Binding-site contacts:
Ligand atom C contacts residue LEU41 of chain 1.C at 3.8 Å (hydrophobic).
Ligand atom N contacts residue LEU41 of chain 1.C at 3.0 Å (h-bond).
Ligand atom CE1 contacts residue GLN36 of chain 1.C at 3.6 Å.
Ligand atom CZ contacts residue GLN36 of chain 1.C at 4.0 Å.
Ligand atom CA contacts residue LEU41 of chain 1.C at 4.0 Å (hydrophobic).
Ligand atom CZ contacts residue VAL101 of chain 1.C at 3.5 Å (hydrophobic).
Ligand atom CA contacts residue ASP103 of chain 1.C at 3.7 Å.
Ligand atom CB contacts residue LEU41 of chain 1.C at 3.7 Å (hydrophobic).
Ligand atom C contacts residue GLN36 of chain 1.C at 4.0 Å.
Ligand atom N contacts residue ASP103 of chain 1.C at 3.6 Å.
Ligand atom CD2 contacts residue GLN40 of chain 1.C at 3.3 Å.
Ligand atom CA contacts residue LEU41 of chain 1.C at 3.6 Å (hydrophobic).
Ligand atom N contacts residue GLN36 of chain 1.C at 3.9 Å.
Ligand atom O contacts residue GLN36 of chain 1.C at 3.9 Å.
Ligand atom C contacts residue GLN36 of chain 1.C at 3.8 Å.
Ligand atom CD1 contacts residue GLN36 of chain 1.C at 3.9 Å.
Ligand atom O contacts residue LEU41 of chain 1.C at 3.9 Å.
Ligand atom CE2 contacts residue VAL67 of chain 1.C at 4.0 Å (hydrophobic).
Ligand atom CA contacts residue GLN40 of chain 1.C at 3.5 Å.
Ligand atom O contacts residue LEU41 of chain 1.C at 2.9 Å (h-bond).
Ligand atom CB contacts residue LEU41 of chain 1.C at 3.7 Å (hydrophobic).
Ligand atom CD2 contacts residue GLN36 of chain 1.C at 4.0 Å.
Ligand atom C contacts residue ASP103 of chain 1.C at 3.7 Å.
Ligand atom CE2 contacts residue ALA110 of chain 1.C at 3.9 Å (hydrophobic).
Ligand atom O contacts residue GLN40 of chain 1.C at 3.2 Å.
Ligand atom CE1 contacts residue VAL101 of chain 1.C at 3.9 Å (hydrophobic).
Ligand atom CD1 contacts residue ILE69 of chain 1.C at 3.7 Å (hydrophobic).
Ligand atom O contacts residue GLN36 of chain 1.C at 2.9 Å (h-bond).
Ligand atom CD2 contacts residue PHE54 of chain 1.C at 3.9 Å (hydrophobic).
Ligand atom CG2 contacts residue LEU41 of chain 1.C at 3.9 Å (hydrophobic).
Ligand atom CE1 contacts residue TYR39 of chain 1.C at 3.8 Å (hydrophobic).
Ligand atom CA contacts residue GLN36 of chain 1.C at 3.6 Å.
Ligand atom CE2 contacts residue GLN36 of chain 1.C at 3.8 Å.
Ligand atom CE1 contacts residue ILE69 of chain 1.C at 3.8 Å (hydrophobic).
Ligand atom CD1 contacts residue TYR39 of chain 1.C at 3.4 Å (hydrophobic).
Ligand atom O contacts residue ASP103 of chain 1.C at 3.6 Å.
Ligand atom CD1 contacts residue THR108 of chain 1.C at 3.5 Å.
Ligand atom CE1 contacts residue THR108 of chain 1.C at 3.9 Å.
Ligand atom CZ contacts residue ALA110 of chain 1.C at 4.0 Å (hydrophobic).
Ligand atom CE2 contacts residue GLU52 of chain 1.C at 3.4 Å.

A small-molecule ligand and the protein it binds are described below.
Small molecule (SMILES): CC[C@H](C)[C@@H]1NC(=O)[C@H](CCCCN)NC(=O)[C@H](Cc2ccccc2)NC(=O)CNC(=O)[C@H](Cc2ccc(O)cc2)NC(=O)[C@H](CC(C)C)NC(=O)[C@H](CCCN=C(N)N)NC(=O)[C@@H](NC(=O)CN)CSSC[C@@H](C(=O)NCC=O)NC(=O)CNC(=O)[C@H](Cc2cnc[nH]2)NC1=O

Sequence of chain 1.C:
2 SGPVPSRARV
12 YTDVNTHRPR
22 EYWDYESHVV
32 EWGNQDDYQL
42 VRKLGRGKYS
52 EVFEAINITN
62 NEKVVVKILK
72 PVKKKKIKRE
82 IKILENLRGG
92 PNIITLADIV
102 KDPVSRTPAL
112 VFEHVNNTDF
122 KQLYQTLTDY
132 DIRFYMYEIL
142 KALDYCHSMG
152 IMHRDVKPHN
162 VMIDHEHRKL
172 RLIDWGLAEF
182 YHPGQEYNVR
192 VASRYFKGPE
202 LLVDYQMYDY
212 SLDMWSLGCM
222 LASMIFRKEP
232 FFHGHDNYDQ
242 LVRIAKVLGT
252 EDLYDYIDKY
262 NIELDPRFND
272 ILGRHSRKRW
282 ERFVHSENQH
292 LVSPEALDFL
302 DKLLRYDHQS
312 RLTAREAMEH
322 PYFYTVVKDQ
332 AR